This small molecule binds to this protein.
Small molecule (SMILES): CC(=O)N[C@H]1[C@H](O[C@H]2[C@H](O[C@@H]3O[C@@H](C)[C@@H](O)[C@@H](O)[C@@H]3O)[C@@H](NC(C)=O)CO[C@@H]2CO)O[C@H](CO)[C@@H](O[C@@H]2O[C@H](CO)[C@@H](O)[C@H](O)[C@@H]2O)[C@@H]1O

Sequence of chain 1.B:
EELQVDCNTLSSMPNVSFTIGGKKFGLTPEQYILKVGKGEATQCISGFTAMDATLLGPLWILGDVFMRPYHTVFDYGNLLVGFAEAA

Binding-site contacts:
Ligand atom O7 contacts residue ASN15 of chain 1.B at 3.9 Å.
Ligand atom C5 contacts residue THR28 of chain 1.B at 3.5 Å.
Ligand atom C4 contacts residue ASN15 of chain 1.B at 4.2 Å.
Ligand atom C5 contacts residue ASN15 of chain 1.B at 3.7 Å.
Ligand atom C7 contacts residue ASN15 of chain 1.B at 3.3 Å.
Ligand atom C6 contacts residue THR28 of chain 1.B at 3.4 Å.
Ligand atom C8 contacts residue ASN15 of chain 1.B at 3.9 Å.
Ligand atom C3 contacts residue ASN15 of chain 1.B at 3.8 Å.
Ligand atom O5 contacts residue ASN15 of chain 1.B at 2.4 Å (h-bond).
Ligand atom O5 contacts residue THR28 of chain 1.B at 3.6 Å.
Ligand atom N2 contacts residue ASN15 of chain 1.B at 2.9 Å (h-bond).
Ligand atom C1 contacts residue THR28 of chain 1.B at 4.2 Å.
Ligand atom C1 contacts residue ASN15 of chain 1.B at 1.4 Å.
Ligand atom C2 contacts residue ASN15 of chain 1.B at 2.5 Å.